Sequence of chain 40.A:
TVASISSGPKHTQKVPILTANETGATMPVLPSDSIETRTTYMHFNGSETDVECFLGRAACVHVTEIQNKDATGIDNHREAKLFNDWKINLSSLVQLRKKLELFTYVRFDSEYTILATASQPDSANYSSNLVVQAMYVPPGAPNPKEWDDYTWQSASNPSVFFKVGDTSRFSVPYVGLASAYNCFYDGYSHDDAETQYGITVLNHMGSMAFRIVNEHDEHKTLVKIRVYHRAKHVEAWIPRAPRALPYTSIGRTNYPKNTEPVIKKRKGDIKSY

Binding-site contacts:
Ligand atom CM1 contacts residue SER175 of chain 40.A at 3.9 Å.
Ligand atom C4C contacts residue VAL191 of chain 40.A at 3.3 Å (hydrophobic).
Ligand atom C5C contacts residue VAL191 of chain 40.A at 3.7 Å (hydrophobic).
Ligand atom C1C contacts residue LEU106 of chain 40.A at 3.6 Å (hydrophobic).
Ligand atom N3A contacts residue PRO174 of chain 40.A at 3.9 Å.
Ligand atom C4A contacts residue PRO174 of chain 40.A at 3.4 Å (hydrophobic).
Ligand atom N2 contacts residue ASN219 of chain 40.A at 3.0 Å (h-bond).
Ligand atom C5B contacts residue PHE186 of chain 40.A at 3.9 Å (hydrophobic).
Ligand atom C6B contacts residue MET224 of chain 40.A at 3.6 Å (hydrophobic).
Ligand atom C2A contacts residue PHE186 of chain 40.A at 3.6 Å (hydrophobic).
Ligand atom C3 contacts residue ASN219 of chain 40.A at 3.9 Å.
Ligand atom C1B contacts residue VAL188 of chain 40.A at 3.7 Å (hydrophobic).
Ligand atom C4C contacts residue TYR197 of chain 40.A at 4.0 Å (hydrophobic).
Ligand atom C6B contacts residue ILE104 of chain 40.A at 3.6 Å (hydrophobic).
Ligand atom C1B contacts residue ILE104 of chain 40.A at 4.0 Å (hydrophobic).
Ligand atom N3A contacts residue ALA24 of chain 40.C at 3.9 Å.
Ligand atom C6B contacts residue TYR128 of chain 40.A at 3.4 Å (hydrophobic).
Ligand atom C4B contacts residue TYR152 of chain 40.A at 4.0 Å (hydrophobic).
Ligand atom C4B contacts residue PHE186 of chain 40.A at 3.9 Å (hydrophobic).
Ligand atom C4 contacts residue PHE124 of chain 40.A at 3.9 Å (hydrophobic).
Ligand atom O1 contacts residue ASN219 of chain 40.A at 3.9 Å.
Ligand atom O1B contacts residue TYR128 of chain 40.A at 3.4 Å (h-bond).
Ligand atom C5A contacts residue VAL176 of chain 40.A at 3.8 Å (hydrophobic).
Ligand atom C5 contacts residue LEU106 of chain 40.A at 3.8 Å (hydrophobic).
Ligand atom CM1 contacts residue PRO174 of chain 40.A at 3.8 Å (hydrophobic).
Ligand atom C2B contacts residue VAL188 of chain 40.A at 3.3 Å (hydrophobic).
Ligand atom C3C contacts residue TYR128 of chain 40.A at 3.3 Å (hydrophobic).
Ligand atom CM1 contacts residue VAL176 of chain 40.A at 3.4 Å (hydrophobic).
Ligand atom C3B contacts residue TYR152 of chain 40.A at 3.6 Å (hydrophobic).
Ligand atom C4 contacts residue TYR197 of chain 40.A at 3.9 Å (hydrophobic).
Ligand atom C1B contacts residue TYR128 of chain 40.A at 3.7 Å (hydrophobic).
Ligand atom C5B contacts residue MET224 of chain 40.A at 3.2 Å (hydrophobic).
Ligand atom C4 contacts residue LEU106 of chain 40.A at 3.6 Å (hydrophobic).
Ligand atom C5A contacts residue PHE186 of chain 40.A at 3.7 Å (hydrophobic).
Ligand atom CM1 contacts residue LEU14 of chain 36.C at 3.3 Å (hydrophobic).
Ligand atom C2A contacts residue TYR152 of chain 40.A at 3.8 Å (hydrophobic).
Ligand atom C2C contacts residue TYR197 of chain 40.A at 3.8 Å (hydrophobic).
Ligand atom O1A contacts residue PHE186 of chain 40.A at 3.2 Å.
Ligand atom C3B contacts residue VAL188 of chain 40.A at 3.5 Å (hydrophobic).
Ligand atom N3A contacts residue TYR152 of chain 40.A at 3.6 Å.

Sequence of chain 36.C:
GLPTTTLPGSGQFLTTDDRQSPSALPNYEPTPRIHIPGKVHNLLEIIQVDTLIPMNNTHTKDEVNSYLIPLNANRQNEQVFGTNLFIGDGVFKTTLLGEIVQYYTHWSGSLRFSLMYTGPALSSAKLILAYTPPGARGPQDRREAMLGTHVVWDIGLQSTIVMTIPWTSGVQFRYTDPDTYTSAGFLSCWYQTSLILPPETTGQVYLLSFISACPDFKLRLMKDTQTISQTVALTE

This small molecule binds to this protein.
Small molecule (SMILES): Cc1cc(CCCCCOc2ccc(C3=N[C@@H](C)CO3)cc2)on1

Sequence of chain 40.C:
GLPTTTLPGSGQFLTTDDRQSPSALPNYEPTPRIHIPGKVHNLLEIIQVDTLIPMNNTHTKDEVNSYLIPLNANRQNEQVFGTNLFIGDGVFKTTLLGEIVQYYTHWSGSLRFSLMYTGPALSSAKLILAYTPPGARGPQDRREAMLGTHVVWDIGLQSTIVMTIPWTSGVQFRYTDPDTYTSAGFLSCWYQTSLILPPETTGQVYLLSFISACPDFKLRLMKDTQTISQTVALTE